Sequence of chain 1.A:
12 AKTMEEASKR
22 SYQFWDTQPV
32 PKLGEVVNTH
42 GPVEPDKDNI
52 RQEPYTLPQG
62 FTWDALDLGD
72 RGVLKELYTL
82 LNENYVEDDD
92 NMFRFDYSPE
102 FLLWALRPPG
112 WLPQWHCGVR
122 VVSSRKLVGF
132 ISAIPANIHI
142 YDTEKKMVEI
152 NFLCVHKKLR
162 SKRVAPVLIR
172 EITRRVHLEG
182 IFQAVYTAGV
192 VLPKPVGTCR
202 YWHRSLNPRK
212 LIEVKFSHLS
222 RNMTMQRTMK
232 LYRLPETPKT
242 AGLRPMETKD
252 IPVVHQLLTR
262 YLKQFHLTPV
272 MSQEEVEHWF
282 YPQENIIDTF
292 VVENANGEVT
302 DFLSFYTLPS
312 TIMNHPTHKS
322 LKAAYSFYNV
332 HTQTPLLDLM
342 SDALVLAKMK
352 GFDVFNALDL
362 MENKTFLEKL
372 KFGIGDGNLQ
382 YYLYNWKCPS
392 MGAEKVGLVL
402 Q

Binding-site contacts:
Ligand atom OG contacts residue GLY378 of chain 1.A at 3.0 Å (h-bond).
Ligand atom CD2 contacts residue ASP89 of chain 1.A at 3.3 Å.
Ligand atom OG contacts residue ASP377 of chain 1.A at 3.2 Å (salt-bridge).
Ligand atom O contacts residue TYR202 of chain 1.A at 3.5 Å.
Ligand atom CB contacts residue TYR202 of chain 1.A at 3.5 Å (hydrophobic).
Ligand atom O contacts residue THR188 of chain 1.A at 3.0 Å (h-bond).
Ligand atom CB contacts residue HIS204 of chain 1.A at 3.5 Å.
Ligand atom O contacts residue HIS204 of chain 1.A at 3.3 Å.
Ligand atom O contacts residue ALA189 of chain 1.A at 3.4 Å.
Ligand atom C contacts residue HIS204 of chain 1.A at 3.5 Å.
Ligand atom O contacts residue VAL87 of chain 1.A at 3.5 Å.
Ligand atom N contacts residue ASP377 of chain 1.A at 3.0 Å (salt-bridge).
Ligand atom ND2 contacts residue TYR307 of chain 1.A at 3.4 Å (h-bond).
Ligand atom OG contacts residue HIS204 of chain 1.A at 2.9 Å (h-bond).
Ligand atom O contacts residue HIS219 of chain 1.A at 3.3 Å.
Ligand atom OG contacts residue GLY376 of chain 1.A at 3.4 Å.
Ligand atom OD1 contacts residue TYR202 of chain 1.A at 2.6 Å (h-bond).
Ligand atom CA contacts residue HIS204 of chain 1.A at 3.5 Å.
Ligand atom O contacts residue ASP377 of chain 1.A at 2.8 Å (salt-bridge).
Ligand atom NZ contacts residue ASP89 of chain 1.A at 2.8 Å (salt-bridge).
Ligand atom CA contacts residue MYR1 of chain 1.L at 2.5 Å.
Ligand atom CD contacts residue PHE217 of chain 1.A at 3.4 Å (hydrophobic).
Ligand atom N contacts residue HIS204 of chain 1.A at 3.5 Å (h-bond).
Ligand atom N contacts residue ILE375 of chain 1.A at 3.2 Å (h-bond).
Ligand atom CG contacts residue TYR202 of chain 1.A at 3.2 Å (hydrophobic).
Ligand atom CB contacts residue MYR1 of chain 1.L at 3.0 Å.
Ligand atom CA contacts residue ILE375 of chain 1.A at 3.5 Å (hydrophobic).
Ligand atom CA contacts residue TYR86 of chain 1.A at 3.5 Å (hydrophobic).
Ligand atom NE contacts residue ILE375 of chain 1.A at 3.4 Å.
Ligand atom SG contacts residue ASN379 of chain 1.A at 3.3 Å (h-bond).
Ligand atom N contacts residue THR188 of chain 1.A at 2.8 Å (h-bond).
Ligand atom ND2 contacts residue TYR202 of chain 1.A at 3.1 Å (h-bond).
Ligand atom NZ contacts residue ASP91 of chain 1.A at 3.0 Å (salt-bridge).
Ligand atom CG contacts residue SER218 of chain 1.A at 3.5 Å.
Ligand atom CA contacts residue ASP377 of chain 1.A at 3.5 Å.
Ligand atom N contacts residue MYR1 of chain 1.L at 1.3 Å.
Ligand atom ND2 contacts residue GLN402 of chain 1.A at 3.4 Å (h-bond).
Ligand atom O contacts residue GLY376 of chain 1.A at 3.3 Å.
Ligand atom CZ contacts residue PHE94 of chain 1.A at 3.4 Å (hydrophobic).
Ligand atom CB contacts residue TYR86 of chain 1.A at 3.4 Å (hydrophobic).

The protein below binds the small molecule below.
Small molecule (SMILES): C[C@H](N)C(=O)N[C@@H](CC(N)=O)C(=O)N[C@@H](CS)C(=O)N[C@@H](Cc1ccccc1)C(=O)N[C@@H](CO)C(=O)N[C@@H](CCCCN)C(=O)N1CCC[C@H]1C(=O)N[C@@H](CCCN=C(N)N)C(=O)O